This protein binds this small molecule.
Small molecule (SMILES): NCCc1c[nH]c2ccc(O)cc12

Sequence of chain 1.I:
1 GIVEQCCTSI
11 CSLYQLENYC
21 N

Binding-site contacts:
Ligand atom NZ contacts residue SER12 of chain 1.I at 3.8 Å.
Ligand atom CE3 contacts residue CYS11 of chain 1.I at 3.4 Å (hydrophobic).
Ligand atom OH contacts residue LEU11 of chain 1.J at 4.3 Å.
Ligand atom CB contacts residue CYS11 of chain 1.I at 3.5 Å (hydrophobic).
Ligand atom NZ contacts residue GLU21 of chain 1.N at 2.6 Å (salt-bridge).
Ligand atom CZ3 contacts residue CYS6 of chain 1.I at 3.5 Å (hydrophobic).
Ligand atom CB contacts residue LEU17 of chain 1.N at 3.8 Å (hydrophobic).
Ligand atom CD2 contacts residue CYS11 of chain 1.I at 4.0 Å (hydrophobic).
Ligand atom NE1 contacts residue HIS5 of chain 1.P at 3.8 Å.
Ligand atom CG contacts residue LEU16 of chain 1.I at 4.2 Å (hydrophobic).
Ligand atom CA contacts residue ILE10 of chain 1.I at 3.7 Å (hydrophobic).
Ligand atom CG contacts residue CYS11 of chain 1.I at 4.2 Å (hydrophobic).
Ligand atom CZ2 contacts residue LEU11 of chain 1.J at 3.6 Å (hydrophobic).
Ligand atom CE2 contacts residue HIS5 of chain 1.P at 3.9 Å.
Ligand atom CH2 contacts residue CYS6 of chain 1.I at 3.6 Å (hydrophobic).
Ligand atom CB contacts residue LEU13 of chain 1.I at 3.7 Å (hydrophobic).
Ligand atom NZ contacts residue CYS11 of chain 1.I at 2.7 Å (h-bond).
Ligand atom NZ contacts residue ILE10 of chain 1.I at 3.7 Å.
Ligand atom CA contacts residue CYS11 of chain 1.I at 3.3 Å (hydrophobic).
Ligand atom CH2 contacts residue LEU11 of chain 1.J at 3.2 Å (hydrophobic).
Ligand atom CD1 contacts residue ALA14 of chain 1.J at 4.2 Å (hydrophobic).
Ligand atom CZ3 contacts residue CYS11 of chain 1.I at 3.8 Å (hydrophobic).
Ligand atom OH contacts residue ILE10 of chain 1.I at 3.8 Å.
Ligand atom CG contacts residue LEU17 of chain 1.N at 4.1 Å (hydrophobic).
Ligand atom CE3 contacts residue ILE10 of chain 1.I at 4.1 Å (hydrophobic).
Ligand atom CA contacts residue GLU21 of chain 1.N at 3.5 Å.
Ligand atom CZ2 contacts residue HIS5 of chain 1.P at 4.2 Å.
Ligand atom CD1 contacts residue HIS5 of chain 1.P at 3.7 Å.
Ligand atom OH contacts residue SER9 of chain 1.I at 3.4 Å (h-bond).
Ligand atom OH contacts residue CYS11 of chain 1.I at 3.1 Å (h-bond).
Ligand atom CZ3 contacts residue LEU11 of chain 1.J at 4.0 Å (hydrophobic).
Ligand atom CZ2 contacts residue LEU6 of chain 1.P at 4.1 Å (hydrophobic).
Ligand atom CA contacts residue LEU17 of chain 1.N at 4.3 Å (hydrophobic).
Ligand atom CB contacts residue LEU16 of chain 1.I at 4.2 Å (hydrophobic).
Ligand atom CA contacts residue HIS5 of chain 1.P at 3.7 Å.
Ligand atom CD1 contacts residue LEU17 of chain 1.N at 3.6 Å (hydrophobic).
Ligand atom OH contacts residue CYS6 of chain 1.I at 2.5 Å (h-bond).
Ligand atom CD2 contacts residue HIS5 of chain 1.P at 3.9 Å.
Ligand atom CG contacts residue HIS5 of chain 1.P at 3.7 Å.
Ligand atom NE1 contacts residue ALA14 of chain 1.J at 4.0 Å.

Sequence of chain 1.J:
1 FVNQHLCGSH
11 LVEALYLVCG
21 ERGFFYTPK

Sequence of chain 1.N:
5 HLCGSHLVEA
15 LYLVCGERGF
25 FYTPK

Sequence of chain 1.P:
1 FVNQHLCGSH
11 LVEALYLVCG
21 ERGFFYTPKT